Binding-site contacts:
Ligand atom C29 contacts residue SER1 of chain 1.A at 3.8 Å.
Ligand atom C29 contacts residue PHE143 of chain 1.B at 3.6 Å (hydrophobic).
Ligand atom C05 contacts residue GLN192 of chain 1.B at 3.8 Å.
Ligand atom N24 contacts residue MET168 of chain 1.B at 4.0 Å.
Ligand atom C29 contacts residue LEU144 of chain 1.B at 3.9 Å (hydrophobic).
Ligand atom C30 contacts residue CYS145 of chain 1.B at 4.0 Å (hydrophobic).
Ligand atom C21 contacts residue CYS148 of chain 1.B at 3.8 Å (hydrophobic).
Ligand atom N23 contacts residue MET168 of chain 1.B at 3.7 Å.
Ligand atom C11 contacts residue MET25 of chain 1.B at 3.6 Å (hydrophobic).
Ligand atom N22 contacts residue CYS148 of chain 1.B at 4.0 Å.
Ligand atom C29 contacts residue GLU169 of chain 1.B at 3.3 Å.
Ligand atom C09 contacts residue MET25 of chain 1.B at 3.5 Å (hydrophobic).
Ligand atom C17 contacts residue GLN192 of chain 1.B at 3.8 Å.
Ligand atom N24 contacts residue SER147 of chain 1.B at 3.9 Å.
Ligand atom O01 contacts residue MET168 of chain 1.B at 3.3 Å.
Ligand atom S18 contacts residue LEU49 of chain 1.B at 4.0 Å.
Ligand atom N23 contacts residue HIS166 of chain 1.B at 3.4 Å (h-bond).
Ligand atom C07 contacts residue LEU49 of chain 1.B at 3.6 Å (hydrophobic).
Ligand atom C30 contacts residue PHE143 of chain 1.B at 3.1 Å (hydrophobic).
Ligand atom C19 contacts residue ASP190 of chain 1.B at 3.2 Å.
Ligand atom C13 contacts residue HIS41 of chain 1.B at 3.6 Å.
Ligand atom N24 contacts residue GLU169 of chain 1.B at 3.7 Å.
Ligand atom C10 contacts residue MET25 of chain 1.B at 3.3 Å (hydrophobic).
Ligand atom N08 contacts residue LEU49 of chain 1.B at 3.5 Å.
Ligand atom C30 contacts residue GLU169 of chain 1.B at 3.0 Å.
Ligand atom C19 contacts residue LYS191 of chain 1.B at 3.6 Å.
Ligand atom N24 contacts residue HIS166 of chain 1.B at 2.9 Å (h-bond).
Ligand atom N23 contacts residue CYS148 of chain 1.B at 3.6 Å (h-bond).
Ligand atom N08 contacts residue MET25 of chain 1.B at 3.5 Å (h-bond).
Ligand atom C19 contacts residue HIS41 of chain 1.B at 3.8 Å.
Ligand atom O01 contacts residue GLU169 of chain 1.B at 3.1 Å (salt-bridge).
Ligand atom C06 contacts residue LEU49 of chain 1.B at 3.5 Å (hydrophobic).
Ligand atom C29 contacts residue CYS145 of chain 1.B at 3.7 Å (hydrophobic).
Ligand atom C14 contacts residue HIS41 of chain 1.B at 3.6 Å.
Ligand atom C25 contacts residue GLU169 of chain 1.B at 3.7 Å.
Ligand atom C11 contacts residue ALA46 of chain 1.B at 4.0 Å (hydrophobic).
Ligand atom C30 contacts residue LEU144 of chain 1.B at 3.7 Å (hydrophobic).
Ligand atom C28 contacts residue CYS145 of chain 1.B at 3.8 Å (hydrophobic).
Ligand atom S18 contacts residue ASP190 of chain 1.B at 3.4 Å (salt-bridge).
Ligand atom N23 contacts residue GLU169 of chain 1.B at 3.6 Å.

Sequence of chain 1.B:
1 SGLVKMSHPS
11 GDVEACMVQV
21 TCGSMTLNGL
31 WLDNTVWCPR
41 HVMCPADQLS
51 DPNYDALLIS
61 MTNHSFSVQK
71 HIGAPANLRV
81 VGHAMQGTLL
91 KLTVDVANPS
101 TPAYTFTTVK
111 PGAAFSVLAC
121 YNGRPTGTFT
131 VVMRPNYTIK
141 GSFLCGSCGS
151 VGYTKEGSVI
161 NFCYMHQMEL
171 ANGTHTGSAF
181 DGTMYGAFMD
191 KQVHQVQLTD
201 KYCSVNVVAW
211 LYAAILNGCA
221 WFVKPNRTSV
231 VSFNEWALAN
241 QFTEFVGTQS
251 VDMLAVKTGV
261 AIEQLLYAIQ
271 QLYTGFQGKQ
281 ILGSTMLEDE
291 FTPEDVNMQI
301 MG

Sequence of chain 1.A:
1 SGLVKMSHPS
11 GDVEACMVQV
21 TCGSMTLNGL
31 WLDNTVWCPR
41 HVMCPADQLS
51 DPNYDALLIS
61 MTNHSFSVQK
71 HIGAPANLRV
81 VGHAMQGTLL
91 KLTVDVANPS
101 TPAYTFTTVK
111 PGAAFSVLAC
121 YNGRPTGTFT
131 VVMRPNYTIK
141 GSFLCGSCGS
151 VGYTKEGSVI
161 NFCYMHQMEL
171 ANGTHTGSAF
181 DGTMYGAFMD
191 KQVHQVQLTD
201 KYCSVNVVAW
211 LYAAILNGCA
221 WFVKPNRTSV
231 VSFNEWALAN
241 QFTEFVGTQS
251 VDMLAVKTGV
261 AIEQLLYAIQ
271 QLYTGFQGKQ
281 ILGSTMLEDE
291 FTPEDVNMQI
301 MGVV

This small molecule binds to this protein.
Small molecule (SMILES): CCC(=O)Nc1ccc(N(Cc2ccsc2)C(=O)Cn2nnc3ccccc32)cc1